Binding-site contacts:
Ligand atom O7 contacts residue ASN280 of chain 1.A at 3.3 Å (h-bond).
Ligand atom C3 contacts residue ASN280 of chain 1.A at 3.8 Å.
Ligand atom C8 contacts residue LYS279 of chain 1.A at 4.2 Å.
Ligand atom C4 contacts residue ASN280 of chain 1.A at 4.2 Å.
Ligand atom O5 contacts residue ASN280 of chain 1.A at 2.4 Å (h-bond).
Ligand atom C1 contacts residue ASN280 of chain 1.A at 1.4 Å.
Ligand atom C8 contacts residue ASN278 of chain 1.A at 4.2 Å.
Ligand atom C8 contacts residue ASN280 of chain 1.A at 4.0 Å.
Ligand atom C5 contacts residue ASN280 of chain 1.A at 3.7 Å.
Ligand atom C7 contacts residue ASN280 of chain 1.A at 3.1 Å.
Ligand atom C2 contacts residue ASN280 of chain 1.A at 2.5 Å.
Ligand atom N2 contacts residue ASN280 of chain 1.A at 2.9 Å (h-bond).

The small molecule below binds the protein below.
Small molecule (SMILES): CC(=O)N[C@@H]1[C@@H](O)[C@H](O)[C@@H](CO)O[C@H]1O

Sequence of chain 1.A:
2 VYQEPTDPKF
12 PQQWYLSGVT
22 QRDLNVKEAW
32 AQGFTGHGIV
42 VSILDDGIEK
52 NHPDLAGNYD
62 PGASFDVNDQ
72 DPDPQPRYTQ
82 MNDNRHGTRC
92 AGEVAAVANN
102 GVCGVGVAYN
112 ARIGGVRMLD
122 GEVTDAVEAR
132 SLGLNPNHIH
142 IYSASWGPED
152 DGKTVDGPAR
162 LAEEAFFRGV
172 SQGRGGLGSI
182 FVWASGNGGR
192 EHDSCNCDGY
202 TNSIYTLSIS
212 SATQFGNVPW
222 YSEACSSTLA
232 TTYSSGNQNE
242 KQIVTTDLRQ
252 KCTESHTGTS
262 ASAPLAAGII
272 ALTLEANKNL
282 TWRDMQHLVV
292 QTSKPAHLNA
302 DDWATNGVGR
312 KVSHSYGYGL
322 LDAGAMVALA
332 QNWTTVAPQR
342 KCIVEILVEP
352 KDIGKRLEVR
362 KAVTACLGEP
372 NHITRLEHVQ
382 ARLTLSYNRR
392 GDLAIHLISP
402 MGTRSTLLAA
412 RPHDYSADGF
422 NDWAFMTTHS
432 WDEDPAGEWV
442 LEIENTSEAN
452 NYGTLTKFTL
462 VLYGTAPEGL